The protein below binds the small molecule below.
Small molecule (SMILES): CC(=O)N[C@@H]1[C@@H](O)[C@H](O)[C@@H](CO)O[C@H]1O

Binding-site contacts:
Ligand atom C3 contacts residue ASN373 of chain 1.A at 3.8 Å.
Ligand atom O7 contacts residue PRO372 of chain 1.A at 4.3 Å.
Ligand atom C6 contacts residue ARG348 of chain 1.A at 4.1 Å.
Ligand atom C8 contacts residue LEU345 of chain 1.A at 4.4 Å (hydrophobic).
Ligand atom C4 contacts residue ARG348 of chain 1.A at 4.5 Å.
Ligand atom C1 contacts residue ASN373 of chain 1.A at 1.4 Å.
Ligand atom C7 contacts residue LEU345 of chain 1.A at 4.0 Å (hydrophobic).
Ligand atom N2 contacts residue ASN373 of chain 1.A at 2.9 Å (h-bond).
Ligand atom C1 contacts residue ARG348 of chain 1.A at 4.0 Å.
Ligand atom O6 contacts residue ARG348 of chain 1.A at 3.2 Å (salt-bridge).
Ligand atom C7 contacts residue SER346 of chain 1.A at 4.2 Å.
Ligand atom C5 contacts residue ARG348 of chain 1.A at 4.2 Å.
Ligand atom C4 contacts residue ASN373 of chain 1.A at 4.2 Å.
Ligand atom C2 contacts residue ASN373 of chain 1.A at 2.5 Å.
Ligand atom O7 contacts residue ASN373 of chain 1.A at 4.5 Å.
Ligand atom C5 contacts residue ASN373 of chain 1.A at 3.6 Å.
Ligand atom O7 contacts residue SER346 of chain 1.A at 4.2 Å.
Ligand atom C7 contacts residue ASN373 of chain 1.A at 3.6 Å.
Ligand atom O7 contacts residue LEU345 of chain 1.A at 3.4 Å (h-bond).
Ligand atom O5 contacts residue ASN373 of chain 1.A at 2.3 Å (h-bond).
Ligand atom C8 contacts residue ASN373 of chain 1.A at 3.9 Å.
Ligand atom C8 contacts residue SER346 of chain 1.A at 3.1 Å.
Ligand atom O5 contacts residue ARG348 of chain 1.A at 3.2 Å (salt-bridge).

Sequence of chain 1.A:
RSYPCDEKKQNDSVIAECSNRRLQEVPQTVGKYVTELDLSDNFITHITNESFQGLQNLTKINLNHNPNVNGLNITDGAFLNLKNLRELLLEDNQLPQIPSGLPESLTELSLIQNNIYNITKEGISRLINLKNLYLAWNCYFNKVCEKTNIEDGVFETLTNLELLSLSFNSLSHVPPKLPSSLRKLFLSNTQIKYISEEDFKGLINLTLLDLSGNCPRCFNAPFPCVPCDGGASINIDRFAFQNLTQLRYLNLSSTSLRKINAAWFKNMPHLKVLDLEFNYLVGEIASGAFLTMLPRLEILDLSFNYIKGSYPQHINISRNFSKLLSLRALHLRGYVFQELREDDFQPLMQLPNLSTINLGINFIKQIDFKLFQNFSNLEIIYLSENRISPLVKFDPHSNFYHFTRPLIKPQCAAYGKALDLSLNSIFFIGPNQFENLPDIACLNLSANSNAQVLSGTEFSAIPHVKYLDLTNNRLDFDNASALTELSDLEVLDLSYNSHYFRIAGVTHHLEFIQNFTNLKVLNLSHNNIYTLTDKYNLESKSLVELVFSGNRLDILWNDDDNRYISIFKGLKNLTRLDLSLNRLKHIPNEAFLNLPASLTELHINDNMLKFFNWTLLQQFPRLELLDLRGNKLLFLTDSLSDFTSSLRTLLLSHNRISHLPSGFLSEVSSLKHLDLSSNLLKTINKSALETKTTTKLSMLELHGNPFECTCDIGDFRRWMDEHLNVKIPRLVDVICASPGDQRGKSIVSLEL